Binding-site contacts:
Ligand atom C6 contacts residue SER29 of chain 1.A at 3.9 Å.
Ligand atom O2 contacts residue HIS27 of chain 1.A at 4.0 Å.
Ligand atom C5 contacts residue SER29 of chain 1.A at 3.1 Å.
Ligand atom C2 contacts residue HIS27 of chain 1.A at 4.4 Å.
Ligand atom C1 contacts residue SER29 of chain 1.A at 1.3 Å.
Ligand atom C1 contacts residue LEU28 of chain 1.A at 4.1 Å (hydrophobic).
Ligand atom C2 contacts residue SER29 of chain 1.A at 2.4 Å.
Ligand atom C2 contacts residue 2891 of chain 1.D at 3.9 Å.
Ligand atom C4 contacts residue SER29 of chain 1.A at 3.6 Å.
Ligand atom O2 contacts residue SER29 of chain 1.A at 3.6 Å.
Ligand atom C3 contacts residue 2891 of chain 1.D at 3.8 Å.
Ligand atom O4 contacts residue 2891 of chain 1.D at 4.0 Å.
Ligand atom O3 contacts residue SER29 of chain 1.A at 4.4 Å.
Ligand atom O3 contacts residue 2891 of chain 1.D at 3.3 Å (h-bond).
Ligand atom C7 contacts residue SER29 of chain 1.A at 4.1 Å.
Ligand atom C1 contacts residue ASP32 of chain 1.A at 4.4 Å.
Ligand atom C3 contacts residue SER29 of chain 1.A at 3.1 Å.
Ligand atom O5 contacts residue SER29 of chain 1.A at 1.7 Å (h-bond).
Ligand atom O7 contacts residue SER29 of chain 1.A at 3.9 Å.
Ligand atom O2 contacts residue 2891 of chain 1.D at 4.1 Å.

Sequence of chain 1.A:
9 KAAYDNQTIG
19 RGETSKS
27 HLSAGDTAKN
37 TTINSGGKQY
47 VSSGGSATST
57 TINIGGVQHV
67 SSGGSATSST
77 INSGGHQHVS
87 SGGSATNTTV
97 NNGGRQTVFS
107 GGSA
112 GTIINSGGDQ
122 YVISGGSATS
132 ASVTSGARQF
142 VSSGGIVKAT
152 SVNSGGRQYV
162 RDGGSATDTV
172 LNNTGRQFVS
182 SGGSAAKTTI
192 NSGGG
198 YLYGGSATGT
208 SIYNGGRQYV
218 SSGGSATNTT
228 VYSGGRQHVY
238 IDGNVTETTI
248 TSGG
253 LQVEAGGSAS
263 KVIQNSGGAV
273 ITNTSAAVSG

The protein below binds the small molecule below.
Small molecule (SMILES): OC[C@@H](O)[C@H]1O[C@H](O)[C@@H](O)[C@@H](O)[C@@H]1O